Sequence of chain 1.B:
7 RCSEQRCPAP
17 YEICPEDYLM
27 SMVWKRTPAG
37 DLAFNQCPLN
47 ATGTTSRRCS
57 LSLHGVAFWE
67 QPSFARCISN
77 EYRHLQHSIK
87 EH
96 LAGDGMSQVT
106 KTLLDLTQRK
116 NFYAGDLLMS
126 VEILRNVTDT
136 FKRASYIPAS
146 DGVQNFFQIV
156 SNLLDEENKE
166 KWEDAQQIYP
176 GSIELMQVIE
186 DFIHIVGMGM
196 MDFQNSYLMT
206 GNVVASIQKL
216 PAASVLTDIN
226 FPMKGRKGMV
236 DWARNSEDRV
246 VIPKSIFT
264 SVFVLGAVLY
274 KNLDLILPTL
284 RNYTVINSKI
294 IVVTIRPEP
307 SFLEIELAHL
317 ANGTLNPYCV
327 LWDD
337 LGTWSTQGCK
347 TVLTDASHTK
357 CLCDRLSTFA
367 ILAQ

This small molecule binds to this protein.
Small molecule (SMILES): CC(=O)N[C@H]1[C@H](O[C@H]2[C@H](O[C@H]3O[C@@H](C)[C@@H](O)[C@@H](O)[C@@H]3O)[C@@H](NC(C)=O)CO[C@@H]2CO)O[C@H](CO)[C@@H](O)[C@@H]1O

Binding-site contacts:
Ligand atom O5 contacts residue ASN46 of chain 1.B at 2.4 Å (h-bond).
Ligand atom C7 contacts residue ASN46 of chain 1.B at 3.1 Å.
Ligand atom C2 contacts residue ASN116 of chain 1.B at 4.4 Å.
Ligand atom C3 contacts residue ASN116 of chain 1.B at 3.1 Å.
Ligand atom O3 contacts residue LYS166 of chain 1.B at 3.9 Å.
Ligand atom O5 contacts residue PRO44 of chain 1.B at 4.1 Å.
Ligand atom C4 contacts residue ASN46 of chain 1.B at 4.2 Å.
Ligand atom C5 contacts residue PRO44 of chain 1.B at 4.2 Å (hydrophobic).
Ligand atom O2 contacts residue ASN116 of chain 1.B at 4.5 Å.
Ligand atom O7 contacts residue ASN46 of chain 1.B at 3.1 Å (h-bond).
Ligand atom C2 contacts residue ASN46 of chain 1.B at 2.4 Å.
Ligand atom C6 contacts residue PHE70 of chain 1.B at 4.4 Å (hydrophobic).
Ligand atom N2 contacts residue ASN46 of chain 1.B at 2.7 Å (h-bond).
Ligand atom C1 contacts residue ASN46 of chain 1.B at 1.4 Å.
Ligand atom C5 contacts residue ASN116 of chain 1.B at 3.3 Å.
Ligand atom C1 contacts residue TYR118 of chain 1.B at 3.3 Å (hydrophobic).
Ligand atom C6 contacts residue ASN116 of chain 1.B at 3.9 Å.
Ligand atom O3 contacts residue ASN116 of chain 1.B at 3.7 Å.
Ligand atom C6 contacts residue TYR118 of chain 1.B at 4.5 Å (hydrophobic).
Ligand atom C5 contacts residue TYR118 of chain 1.B at 3.7 Å (hydrophobic).
Ligand atom C3 contacts residue ASN46 of chain 1.B at 3.7 Å.
Ligand atom C6 contacts residue PRO44 of chain 1.B at 3.8 Å (hydrophobic).
Ligand atom O5 contacts residue TYR118 of chain 1.B at 3.4 Å (h-bond).
Ligand atom C8 contacts residue ASN46 of chain 1.B at 4.2 Å.
Ligand atom O4 contacts residue ASN116 of chain 1.B at 4.1 Å.
Ligand atom C5 contacts residue ASN46 of chain 1.B at 3.7 Å.
Ligand atom C4 contacts residue ASN116 of chain 1.B at 2.9 Å.